Binding-site contacts:
Ligand atom C4 contacts residue TYR72 of chain 22.D at 3.4 Å (hydrophobic).
Ligand atom C10 contacts residue TYR72 of chain 22.D at 3.8 Å (hydrophobic).
Ligand atom O8 contacts residue ARG77 of chain 22.D at 3.6 Å.
Ligand atom C4 contacts residue HIS298 of chain 22.D at 3.7 Å.
Ligand atom C6 contacts residue THR94 of chain 22.D at 4.2 Å.
Ligand atom O6 contacts residue ASN93 of chain 22.D at 3.4 Å (h-bond).
Ligand atom C6 contacts residue ASN93 of chain 22.D at 3.2 Å.
Ligand atom O4 contacts residue GLY78 of chain 22.D at 3.1 Å (h-bond).
Ligand atom O3 contacts residue ASN80 of chain 22.D at 3.8 Å.
Ligand atom O8 contacts residue TYR72 of chain 22.D at 3.7 Å.
Ligand atom O1B contacts residue ARG77 of chain 22.D at 2.8 Å (salt-bridge).
Ligand atom O1A contacts residue TYR72 of chain 22.D at 3.3 Å.
Ligand atom O10 contacts residue THR291 of chain 22.D at 3.8 Å.
Ligand atom C11 contacts residue ASP85 of chain 22.E at 3.6 Å.
Ligand atom O4 contacts residue TYR72 of chain 22.D at 3.9 Å.
Ligand atom O4 contacts residue HIS298 of chain 22.D at 2.6 Å (h-bond).
Ligand atom N5 contacts residue TYR72 of chain 22.D at 3.0 Å (h-bond).
Ligand atom O4 contacts residue VAL296 of chain 22.D at 4.0 Å.
Ligand atom O3 contacts residue VAL296 of chain 22.D at 4.3 Å.
Ligand atom O1A contacts residue ARG77 of chain 22.D at 2.8 Å (salt-bridge).
Ligand atom C6 contacts residue TYR72 of chain 22.D at 3.8 Å (hydrophobic).
Ligand atom C4 contacts residue GLY78 of chain 22.D at 3.8 Å.
Ligand atom C5 contacts residue TYR72 of chain 22.D at 3.6 Å (hydrophobic).
Ligand atom O4 contacts residue THR291 of chain 22.D at 4.0 Å.
Ligand atom O4 contacts residue ILE79 of chain 22.D at 4.2 Å.
Ligand atom C3 contacts residue ARG77 of chain 22.D at 3.4 Å.
Ligand atom O1A contacts residue GLY78 of chain 22.D at 4.1 Å.
Ligand atom C1 contacts residue ARG77 of chain 22.D at 3.4 Å.
Ligand atom O1B contacts residue TYR72 of chain 22.D at 4.0 Å.
Ligand atom C4 contacts residue VAL296 of chain 22.D at 4.2 Å (hydrophobic).
Ligand atom C3 contacts residue VAL296 of chain 22.D at 3.5 Å (hydrophobic).
Ligand atom O3 contacts residue ARG77 of chain 22.D at 4.3 Å.
Ligand atom C3 contacts residue GLY78 of chain 22.D at 4.0 Å.
Ligand atom C1 contacts residue TYR72 of chain 22.D at 3.8 Å (hydrophobic).
Ligand atom C11 contacts residue TYR72 of chain 22.D at 4.0 Å (hydrophobic).
Ligand atom C2 contacts residue ARG77 of chain 22.D at 4.0 Å.
Ligand atom O3 contacts residue GLY78 of chain 22.D at 3.8 Å.
Ligand atom C4 contacts residue ARG77 of chain 22.D at 4.1 Å.
Ligand atom O4 contacts residue ARG77 of chain 22.D at 4.3 Å.
Ligand atom C3 contacts residue HIS298 of chain 22.D at 3.9 Å.

A protein and the small-molecule ligand that binds it are described below.
Small molecule (SMILES): CC(=O)N[C@H]1[C@H]([C@H](O)[C@H](O)CO)O[C@@](O[C@H]2[C@@H](O)[C@@H](CO)O[C@@H](O[C@H]3[C@H](O)[C@@H](O)[C@H](O)O[C@@H]3CO)[C@@H]2O)(C(=O)O)C[C@@H]1O

Sequence of chain 22.D:
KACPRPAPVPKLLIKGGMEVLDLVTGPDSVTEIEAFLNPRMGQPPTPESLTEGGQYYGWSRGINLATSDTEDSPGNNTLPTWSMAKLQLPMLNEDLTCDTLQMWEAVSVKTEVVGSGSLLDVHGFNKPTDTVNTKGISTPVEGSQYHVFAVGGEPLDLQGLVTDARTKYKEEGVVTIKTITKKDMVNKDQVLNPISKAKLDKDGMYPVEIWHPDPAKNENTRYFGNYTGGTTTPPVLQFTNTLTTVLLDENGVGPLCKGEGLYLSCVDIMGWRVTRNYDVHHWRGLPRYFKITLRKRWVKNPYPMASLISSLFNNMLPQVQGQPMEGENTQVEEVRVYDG

Sequence of chain 22.E:
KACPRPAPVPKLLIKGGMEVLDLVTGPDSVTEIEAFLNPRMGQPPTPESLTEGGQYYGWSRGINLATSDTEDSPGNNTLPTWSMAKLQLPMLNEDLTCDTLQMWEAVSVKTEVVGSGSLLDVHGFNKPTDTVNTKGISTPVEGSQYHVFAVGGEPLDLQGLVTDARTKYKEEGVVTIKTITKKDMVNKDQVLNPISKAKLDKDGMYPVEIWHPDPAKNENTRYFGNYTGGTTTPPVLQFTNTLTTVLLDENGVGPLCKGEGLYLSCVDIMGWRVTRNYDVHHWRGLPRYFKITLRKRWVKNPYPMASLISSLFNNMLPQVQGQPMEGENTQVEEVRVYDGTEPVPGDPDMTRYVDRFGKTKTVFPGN